The protein below binds the small molecule below.
Small molecule (SMILES): CC(=O)N[C@H]1[C@H](O[C@H]2[C@H](O)[C@@H](NC(C)=O)CO[C@@H]2CO)O[C@H](CO)[C@@H](O[C@@H]2O[C@H](CO)[C@@H](O)[C@H](O)[C@@H]2O)[C@@H]1O

Binding-site contacts:
Ligand atom C8 contacts residue CYS140 of chain 1.C at 4.2 Å (hydrophobic).
Ligand atom C5 contacts residue GLU91 of chain 1.C at 4.2 Å.
Ligand atom C8 contacts residue ASN92 of chain 1.C at 4.4 Å.
Ligand atom C4 contacts residue ASN92 of chain 1.C at 4.2 Å.
Ligand atom C3 contacts residue ASN92 of chain 1.C at 3.8 Å.
Ligand atom C1 contacts residue GLU71 of chain 1.C at 3.9 Å.
Ligand atom C8 contacts residue ARG225 of chain 1.C at 3.5 Å.
Ligand atom O6 contacts residue GLU91 of chain 1.C at 3.1 Å (salt-bridge).
Ligand atom C5 contacts residue ASN92 of chain 1.C at 3.7 Å.
Ligand atom C8 contacts residue SER141 of chain 1.C at 4.3 Å.
Ligand atom O7 contacts residue GLY93 of chain 1.C at 4.4 Å.
Ligand atom N2 contacts residue GLU71 of chain 1.C at 3.3 Å.
Ligand atom O5 contacts residue ASN92 of chain 1.C at 2.4 Å (h-bond).
Ligand atom C7 contacts residue ASN69 of chain 1.C at 3.8 Å.
Ligand atom C7 contacts residue GLU71 of chain 1.C at 4.0 Å.
Ligand atom O7 contacts residue ASN92 of chain 1.C at 3.1 Å (h-bond).
Ligand atom O7 contacts residue GLU91 of chain 1.C at 4.0 Å.
Ligand atom C8 contacts residue PRO70 of chain 1.C at 4.4 Å (hydrophobic).
Ligand atom O3 contacts residue ARG225 of chain 1.C at 4.4 Å.
Ligand atom O5 contacts residue GLU91 of chain 1.C at 3.8 Å.
Ligand atom C8 contacts residue GLU91 of chain 1.C at 4.1 Å.
Ligand atom C1 contacts residue GLU91 of chain 1.C at 4.5 Å.
Ligand atom C6 contacts residue GLU91 of chain 1.C at 3.3 Å.
Ligand atom C1 contacts residue ASN92 of chain 1.C at 1.4 Å.
Ligand atom O7 contacts residue CYS95 of chain 1.C at 3.9 Å.
Ligand atom C8 contacts residue GLU71 of chain 1.C at 3.9 Å.
Ligand atom C7 contacts residue CYS95 of chain 1.C at 4.2 Å (hydrophobic).
Ligand atom O7 contacts residue ASN69 of chain 1.C at 3.7 Å.
Ligand atom C7 contacts residue ASN92 of chain 1.C at 3.2 Å.
Ligand atom C8 contacts residue CYS95 of chain 1.C at 3.6 Å (hydrophobic).
Ligand atom C8 contacts residue SER139 of chain 1.C at 4.1 Å.
Ligand atom C8 contacts residue ASN69 of chain 1.C at 3.3 Å.
Ligand atom C7 contacts residue GLU91 of chain 1.C at 4.4 Å.
Ligand atom N2 contacts residue ASN92 of chain 1.C at 2.9 Å (h-bond).
Ligand atom O7 contacts residue ARG225 of chain 1.C at 3.8 Å.
Ligand atom N2 contacts residue ASN69 of chain 1.C at 4.4 Å.
Ligand atom C2 contacts residue ASN92 of chain 1.C at 2.4 Å.
Ligand atom C7 contacts residue ARG225 of chain 1.C at 4.1 Å.
Ligand atom C2 contacts residue GLU71 of chain 1.C at 4.1 Å.

Sequence of chain 1.C:
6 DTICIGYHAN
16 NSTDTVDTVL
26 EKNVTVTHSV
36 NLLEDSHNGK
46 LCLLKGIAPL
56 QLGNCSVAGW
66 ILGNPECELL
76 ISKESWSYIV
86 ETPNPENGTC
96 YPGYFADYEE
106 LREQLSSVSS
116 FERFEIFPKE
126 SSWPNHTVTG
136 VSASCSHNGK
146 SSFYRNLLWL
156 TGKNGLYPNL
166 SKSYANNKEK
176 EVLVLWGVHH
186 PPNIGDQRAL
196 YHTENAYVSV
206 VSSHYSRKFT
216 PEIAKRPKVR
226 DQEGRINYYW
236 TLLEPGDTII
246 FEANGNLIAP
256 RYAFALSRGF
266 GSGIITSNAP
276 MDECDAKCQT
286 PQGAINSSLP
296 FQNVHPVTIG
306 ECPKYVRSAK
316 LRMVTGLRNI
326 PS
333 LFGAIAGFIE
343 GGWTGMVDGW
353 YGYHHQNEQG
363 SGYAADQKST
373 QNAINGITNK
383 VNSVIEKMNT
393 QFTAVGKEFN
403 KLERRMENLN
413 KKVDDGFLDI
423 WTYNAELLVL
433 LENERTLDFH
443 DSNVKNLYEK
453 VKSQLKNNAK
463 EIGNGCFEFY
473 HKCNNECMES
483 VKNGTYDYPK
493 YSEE